Sequence of chain 1.C:
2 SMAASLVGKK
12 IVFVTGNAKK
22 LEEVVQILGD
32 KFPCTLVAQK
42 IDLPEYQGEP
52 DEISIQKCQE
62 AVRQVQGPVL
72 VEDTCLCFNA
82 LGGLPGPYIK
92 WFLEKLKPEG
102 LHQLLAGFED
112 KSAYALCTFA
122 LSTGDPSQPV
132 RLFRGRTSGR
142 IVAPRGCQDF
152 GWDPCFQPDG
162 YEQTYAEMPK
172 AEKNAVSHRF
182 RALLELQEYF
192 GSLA

Binding-site contacts:
Ligand atom O2G contacts residue THR16 of chain 1.C at 2.8 Å (h-bond).
Ligand atom O3G contacts residue GLU46 of chain 1.C at 3.3 Å (salt-bridge).
Ligand atom O6 contacts residue LYS174 of chain 1.C at 3.3 Å (salt-bridge).
Ligand atom O1B contacts residue MG1 of chain 1.N at 2.1 Å.
Ligand atom C4 contacts residue TRP153 of chain 1.C at 3.4 Å (hydrophobic).
Ligand atom PB contacts residue MG1 of chain 1.N at 3.5 Å.
Ligand atom O1B contacts residue LYS91 of chain 1.C at 3.1 Å (salt-bridge).
Ligand atom PG contacts residue MG1 of chain 1.N at 3.5 Å.
Ligand atom O2A contacts residue MG1 of chain 1.N at 3.3 Å.
Ligand atom O2A contacts residue GLU46 of chain 1.C at 3.1 Å (salt-bridge).
Ligand atom N9 contacts residue TRP153 of chain 1.C at 3.6 Å (h-bond).
Ligand atom N3 contacts residue TRP153 of chain 1.C at 3.3 Å (h-bond).
Ligand atom O2A contacts residue ASP74 of chain 1.C at 3.0 Å (salt-bridge).
Ligand atom O6 contacts residue ARG180 of chain 1.C at 2.7 Å (salt-bridge).
Ligand atom O1A contacts residue LYS21 of chain 1.C at 3.2 Å (salt-bridge).
Ligand atom O3G contacts residue LYS58 of chain 1.C at 2.8 Å (salt-bridge).
Ligand atom C2 contacts residue TRP153 of chain 1.C at 3.4 Å (hydrophobic).
Ligand atom O3A contacts residue LYS21 of chain 1.C at 3.2 Å (salt-bridge).
Ligand atom O3G contacts residue MG1 of chain 1.N at 2.5 Å.
Ligand atom C6 contacts residue ARG180 of chain 1.C at 3.4 Å.
Ligand atom C2' contacts residue ASN18 of chain 1.C at 3.5 Å.
Ligand atom C5 contacts residue PHE151 of chain 1.C at 3.4 Å (hydrophobic).
Ligand atom O2B contacts residue ASN18 of chain 1.C at 3.1 Å (h-bond).
Ligand atom O1G contacts residue THR16 of chain 1.C at 3.5 Å.
Ligand atom N1 contacts residue LYS174 of chain 1.C at 3.4 Å (salt-bridge).
Ligand atom O6 contacts residue HIS179 of chain 1.C at 2.9 Å (h-bond).
Ligand atom O2' contacts residue PHE151 of chain 1.C at 3.5 Å.
Ligand atom N7 contacts residue ARG180 of chain 1.C at 3.3 Å (salt-bridge).
Ligand atom O1A contacts residue THR75 of chain 1.C at 2.8 Å (h-bond).
Ligand atom C2 contacts residue ASP154 of chain 1.C at 3.0 Å.
Ligand atom O2' contacts residue ASN18 of chain 1.C at 3.3 Å (h-bond).
Ligand atom O1G contacts residue GLY17 of chain 1.C at 2.6 Å (h-bond).
Ligand atom O1A contacts residue ASP74 of chain 1.C at 3.3 Å (salt-bridge).
Ligand atom N1 contacts residue ASP154 of chain 1.C at 2.6 Å (salt-bridge).
Ligand atom C2 contacts residue PHE151 of chain 1.C at 3.4 Å (hydrophobic).
Ligand atom O4' contacts residue TRP153 of chain 1.C at 3.4 Å (h-bond).
Ligand atom C4 contacts residue PHE151 of chain 1.C at 3.4 Å (hydrophobic).
Ligand atom O2G contacts residue LYS21 of chain 1.C at 3.0 Å (salt-bridge).
Ligand atom O2B contacts residue LYS91 of chain 1.C at 3.4 Å.
Ligand atom N7 contacts residue PHE151 of chain 1.C at 3.5 Å.

A small-molecule ligand and the protein it binds are described below.
Small molecule (SMILES): O=P(O)(O)O[P](=O)(O)O[P](=O)(O)OC[C@H]1O[C@@H](n2cnc3c(O)ncnc32)[C@H](O)[C@@H]1O